Binding-site contacts:
Ligand atom C4 contacts residue GLY128 of chain 1.A at 3.8 Å.
Ligand atom N1 contacts residue LEU198 of chain 1.A at 3.8 Å.
Ligand atom C contacts residue TYR124 of chain 1.A at 3.5 Å (hydrophobic).
Ligand atom N contacts residue CYS125 of chain 1.A at 2.9 Å (h-bond).
Ligand atom C9 contacts residue LEU198 of chain 1.A at 3.7 Å (hydrophobic).
Ligand atom O1 contacts residue ARG214 of chain 1.A at 3.5 Å (salt-bridge).
Ligand atom C1 contacts residue CYS125 of chain 1.A at 3.8 Å (hydrophobic).
Ligand atom C8 contacts residue GLU123 of chain 1.A at 3.4 Å.
Ligand atom O contacts residue LYS75 of chain 1.A at 3.3 Å (salt-bridge).
Ligand atom C contacts residue CYS125 of chain 1.A at 3.3 Å (hydrophobic).
Ligand atom C1 contacts residue GLY128 of chain 1.A at 3.8 Å.
Ligand atom C15 contacts residue LEU47 of chain 1.A at 3.8 Å (hydrophobic).
Ligand atom C12 contacts residue THR122 of chain 1.A at 3.0 Å.
Ligand atom C19 contacts residue ASP129 of chain 1.A at 3.9 Å.
Ligand atom C5 contacts residue GLY128 of chain 1.A at 3.7 Å.
Ligand atom C12 contacts residue VAL106 of chain 1.A at 3.9 Å (hydrophobic).
Ligand atom C12 contacts residue ALA73 of chain 1.A at 3.7 Å (hydrophobic).
Ligand atom C18 contacts residue PHE210 of chain 1.A at 3.9 Å (hydrophobic).
Ligand atom C8 contacts residue LEU198 of chain 1.A at 3.8 Å (hydrophobic).
Ligand atom C6 contacts residue CYS125 of chain 1.A at 3.6 Å (hydrophobic).
Ligand atom C7 contacts residue CYS125 of chain 1.A at 3.9 Å (hydrophobic).
Ligand atom C18 contacts residue LEU198 of chain 1.A at 3.9 Å (hydrophobic).
Ligand atom N1 contacts residue CYS125 of chain 1.A at 3.0 Å (h-bond).
Ligand atom C11 contacts residue PHE210 of chain 1.A at 3.7 Å (hydrophobic).
Ligand atom O contacts residue PHE210 of chain 1.A at 3.3 Å.
Ligand atom C17 contacts residue ARG214 of chain 1.A at 3.7 Å.
Ligand atom C7 contacts residue LEU198 of chain 1.A at 3.6 Å (hydrophobic).
Ligand atom N1 contacts residue TYR124 of chain 1.A at 3.9 Å.
Ligand atom N2 contacts residue LEU198 of chain 1.A at 3.5 Å.
Ligand atom C8 contacts residue CYS125 of chain 1.A at 3.7 Å (hydrophobic).
Ligand atom C11 contacts residue VAL55 of chain 1.A at 3.7 Å (hydrophobic).
Ligand atom C8 contacts residue ALA73 of chain 1.A at 3.6 Å (hydrophobic).
Ligand atom C9 contacts residue ALA73 of chain 1.A at 3.8 Å (hydrophobic).
Ligand atom C7 contacts residue LEU47 of chain 1.A at 3.8 Å (hydrophobic).
Ligand atom C10 contacts residue LEU198 of chain 1.A at 3.5 Å (hydrophobic).
Ligand atom C2 contacts residue GLY128 of chain 1.A at 3.9 Å.
Ligand atom N4 contacts residue VAL55 of chain 1.A at 3.9 Å.
Ligand atom C6 contacts residue GLY128 of chain 1.A at 3.7 Å.
Ligand atom N2 contacts residue LEU47 of chain 1.A at 3.8 Å.
Ligand atom O contacts residue VAL55 of chain 1.A at 3.2 Å.

A small-molecule ligand and the protein it binds are described below.
Small molecule (SMILES): COc1ccc(Nc2ncc3c(n2)n(C2CCC(O)CC2)c(=O)n3C)c(C)c1

Sequence of chain 1.A:
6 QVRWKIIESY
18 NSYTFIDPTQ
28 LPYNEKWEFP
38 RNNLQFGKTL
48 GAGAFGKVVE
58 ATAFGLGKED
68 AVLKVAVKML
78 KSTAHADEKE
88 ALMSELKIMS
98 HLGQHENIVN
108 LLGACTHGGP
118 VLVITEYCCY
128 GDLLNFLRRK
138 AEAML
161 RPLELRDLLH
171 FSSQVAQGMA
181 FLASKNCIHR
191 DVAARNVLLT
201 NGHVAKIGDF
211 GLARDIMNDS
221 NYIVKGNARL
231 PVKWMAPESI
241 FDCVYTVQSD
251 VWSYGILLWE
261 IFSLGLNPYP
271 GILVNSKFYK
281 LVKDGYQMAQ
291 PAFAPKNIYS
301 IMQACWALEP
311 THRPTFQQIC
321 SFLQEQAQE